The small molecule below binds the protein below.
Small molecule (SMILES): Cc1cn([C@H]2C[C@H](O[P](=O)(O)OC[C@H]3O[C@@H](n4cnc5c(N)ncnc54)C[C@@H]3O[P](=O)(O)OC[C@H]3O[C@@H](n4cnc5c(=O)nc(N)[nH]c54)C[C@@H]3O[P](=O)(O)OC[C@H]3O[C@]4(C[C@@H]3OP(=O)(O)O)N3C=NC5C(=N)NC=NC534)[C@@H](CO[P](=O)(O)O[C@H]3C[C@H](n4cc(C)c(=O)[nH]c4=O)O[C@@H]3CO[P](=O)(O)O[C@H]3C[C@H](n4cnc5c(N)ncnc54)O[C@@H]3CO[P](=O)(O)O[C@H]3C[C@H](n4ccc(N)nc4=O)O[C@@H]3CO)O2)c(=O)[nH]c1=O

Sequence of chain 1.C:
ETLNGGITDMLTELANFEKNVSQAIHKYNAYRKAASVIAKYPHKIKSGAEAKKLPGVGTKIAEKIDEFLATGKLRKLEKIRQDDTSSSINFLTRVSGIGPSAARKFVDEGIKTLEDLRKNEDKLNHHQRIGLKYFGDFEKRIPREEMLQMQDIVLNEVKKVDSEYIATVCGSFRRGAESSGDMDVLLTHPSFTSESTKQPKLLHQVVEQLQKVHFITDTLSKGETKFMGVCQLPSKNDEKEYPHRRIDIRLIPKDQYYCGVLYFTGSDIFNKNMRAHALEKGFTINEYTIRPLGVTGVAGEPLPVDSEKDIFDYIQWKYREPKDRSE

Binding-site contacts:
Ligand atom C2 contacts residue DG7 of chain 1.B at 3.3 Å.
Ligand atom C2 contacts residue DA4 of chain 1.B at 3.0 Å.
Ligand atom O2 contacts residue DG7 of chain 1.B at 2.5 Å (h-bond).
Ligand atom N2 contacts residue DT3 of chain 1.B at 3.1 Å (h-bond).
Ligand atom C2 contacts residue DT6 of chain 1.B at 3.0 Å.
Ligand atom OP1 contacts residue LYS230 of chain 1.C at 3.2 Å (salt-bridge).
Ligand atom N1 contacts residue DG7 of chain 1.B at 3.4 Å (h-bond).
Ligand atom C6 contacts residue DT3 of chain 1.B at 3.1 Å.
Ligand atom C6 contacts residue DT1 of chain 1.B at 3.4 Å.
Ligand atom N3 contacts residue DG7 of chain 1.B at 2.8 Å (h-bond).
Ligand atom OP1 contacts residue THR233 of chain 1.C at 2.4 Å (h-bond).
Ligand atom C4 contacts residue DA4 of chain 1.B at 3.2 Å.
Ligand atom O4 contacts residue DA5 of chain 1.B at 3.2 Å (h-bond).
Ligand atom C2 contacts residue DC2 of chain 1.B at 3.1 Å.
Ligand atom N6 contacts residue DT3 of chain 1.B at 2.5 Å (h-bond).
Ligand atom P contacts residue THR233 of chain 1.C at 3.3 Å.
Ligand atom OP1 contacts residue GLY231 of chain 1.C at 3.2 Å.
Ligand atom O4 contacts residue DA4 of chain 1.B at 2.4 Å (h-bond).
Ligand atom N3 contacts residue DA5 of chain 1.B at 2.8 Å (h-bond).
Ligand atom N3 contacts residue DG7 of chain 1.B at 3.3 Å (h-bond).
Ligand atom C2 contacts residue DG7 of chain 1.B at 3.4 Å.
Ligand atom O5' contacts residue GLY231 of chain 1.C at 3.2 Å.
Ligand atom N6 contacts residue DA5 of chain 1.B at 2.5 Å (h-bond).
Ligand atom N6 contacts residue DT6 of chain 1.B at 3.4 Å (h-bond).
Ligand atom O6 contacts residue DC2 of chain 1.B at 2.6 Å (h-bond).
Ligand atom C2 contacts residue DT3 of chain 1.B at 3.0 Å.
Ligand atom N3 contacts residue DA4 of chain 1.B at 2.2 Å (h-bond).
Ligand atom C6 contacts residue DC2 of chain 1.B at 3.1 Å.
Ligand atom O2 contacts residue DA4 of chain 1.B at 2.9 Å.
Ligand atom C6 contacts residue DA5 of chain 1.B at 3.1 Å.
Ligand atom N1 contacts residue DC2 of chain 1.B at 2.6 Å (h-bond).
Ligand atom N1 contacts residue DT1 of chain 1.B at 3.0 Å (h-bond).
Ligand atom O3' contacts residue THR233 of chain 1.C at 3.3 Å (h-bond).
Ligand atom N4 contacts residue DG7 of chain 1.B at 3.0 Å (h-bond).
Ligand atom N2 contacts residue DC2 of chain 1.B at 2.6 Å (h-bond).
Ligand atom N1 contacts residue DT3 of chain 1.B at 2.3 Å (h-bond).
Ligand atom O4 contacts residue DT3 of chain 1.B at 3.1 Å (h-bond).
Ligand atom OP1 contacts residue GLU232 of chain 1.C at 3.0 Å (salt-bridge).
Ligand atom N1 contacts residue DT6 of chain 1.B at 2.7 Å (h-bond).
Ligand atom N6 contacts residue DT1 of chain 1.B at 2.8 Å (h-bond).